Binding-site contacts:
Ligand atom C5 contacts residue CYS173 of chain 1.A at 4.3 Å (hydrophobic).
Ligand atom C20 contacts residue SER192 of chain 1.A at 3.2 Å.
Ligand atom C9 contacts residue TRP193 of chain 1.A at 4.2 Å (hydrophobic).
Ligand atom C6 contacts residue GLN174 of chain 1.A at 3.7 Å.
Ligand atom N17 contacts residue TRP193 of chain 1.A at 4.1 Å.
Ligand atom C11 contacts residue GLY196 of chain 1.A at 4.1 Å.
Ligand atom C14 contacts residue GLY196 of chain 1.A at 4.2 Å.
Ligand atom C20 contacts residue TRP193 of chain 1.A at 3.8 Å (hydrophobic).
Ligand atom C14 contacts residue CYS173 of chain 1.A at 3.6 Å (hydrophobic).
Ligand atom C10 contacts residue TRP193 of chain 1.A at 4.2 Å (hydrophobic).
Ligand atom C10 contacts residue CYS173 of chain 1.A at 4.3 Å (hydrophobic).
Ligand atom C20 contacts residue VAL191 of chain 1.A at 3.7 Å (hydrophobic).
Ligand atom C3 contacts residue GLN174 of chain 1.A at 4.4 Å.
Ligand atom N7 contacts residue SER177 of chain 1.A at 3.7 Å.
Ligand atom N17 contacts residue ASP171 of chain 1.A at 3.1 Å (salt-bridge).
Ligand atom C5 contacts residue GLN174 of chain 1.A at 4.0 Å.
Ligand atom C2 contacts residue CYS197 of chain 1.A at 3.9 Å (hydrophobic).
Ligand atom C10 contacts residue GLY194 of chain 1.A at 4.1 Å.
Ligand atom C2 contacts residue GLY196 of chain 1.A at 4.4 Å.
Ligand atom N17 contacts residue GLY204 of chain 1.A at 3.6 Å.
Ligand atom C3 contacts residue GLY196 of chain 1.A at 3.5 Å.
Ligand atom C9 contacts residue CYS173 of chain 1.A at 4.3 Å (hydrophobic).
Ligand atom BR1 contacts residue GLY196 of chain 1.A at 3.5 Å.
Ligand atom C24 contacts residue GLN174 of chain 1.A at 3.4 Å.
Ligand atom BR1 contacts residue CYS197 of chain 1.A at 4.0 Å.
Ligand atom C14 contacts residue CYS197 of chain 1.A at 4.3 Å (hydrophobic).
Ligand atom C6 contacts residue CYS173 of chain 1.A at 4.4 Å (hydrophobic).
Ligand atom F27 contacts residue GLN174 of chain 1.A at 3.2 Å.
Ligand atom N17 contacts residue SER172 of chain 1.A at 3.0 Å (h-bond).
Ligand atom C11 contacts residue TRP193 of chain 1.A at 3.5 Å (hydrophobic).
Ligand atom C11 contacts residue GLY194 of chain 1.A at 3.4 Å.
Ligand atom C9 contacts residue SER192 of chain 1.A at 4.2 Å.
Ligand atom C14 contacts residue ASP171 of chain 1.A at 4.4 Å.
Ligand atom C9 contacts residue SER177 of chain 1.A at 3.9 Å.
Ligand atom C20 contacts residue SER177 of chain 1.A at 3.3 Å.
Ligand atom C5 contacts residue CYS197 of chain 1.A at 4.3 Å (hydrophobic).
Ligand atom C14 contacts residue SER172 of chain 1.A at 3.0 Å.
Ligand atom C3 contacts residue CYS197 of chain 1.A at 3.5 Å (hydrophobic).
Ligand atom C25 contacts residue GLN174 of chain 1.A at 3.7 Å.
Ligand atom N7 contacts residue GLN174 of chain 1.A at 4.0 Å.

Sequence of chain 1.A:
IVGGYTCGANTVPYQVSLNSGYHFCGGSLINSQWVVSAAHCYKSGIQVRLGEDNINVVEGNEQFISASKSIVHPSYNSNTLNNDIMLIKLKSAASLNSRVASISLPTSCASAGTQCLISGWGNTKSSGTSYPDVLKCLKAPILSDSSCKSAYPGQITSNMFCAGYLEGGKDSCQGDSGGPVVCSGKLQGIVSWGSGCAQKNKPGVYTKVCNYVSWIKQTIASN

This small molecule binds to this protein.
Small molecule (SMILES): Cc1[nH]c2c(F)cc(Br)cc2c1CCN